Binding-site contacts:
Ligand atom OE2 contacts residue THR171 of chain 1.B at 3.1 Å (h-bond).
Ligand atom CA contacts residue SER170 of chain 1.B at 3.4 Å.
Ligand atom CD contacts residue THR171 of chain 1.B at 3.3 Å.
Ligand atom CG contacts residue LEU166 of chain 1.B at 3.8 Å (hydrophobic).
Ligand atom N contacts residue THR119 of chain 1.B at 2.9 Å (h-bond).
Ligand atom CA contacts residue TYR89 of chain 1.B at 4.0 Å (hydrophobic).
Ligand atom OE1 contacts residue GLU221 of chain 1.B at 3.8 Å.
Ligand atom O contacts residue ARG124 of chain 1.B at 2.8 Å (salt-bridge).
Ligand atom OXT contacts residue SER170 of chain 1.B at 4.0 Å.
Ligand atom OXT contacts residue PRO117 of chain 1.B at 3.7 Å.
Ligand atom CB contacts residue TYR89 of chain 1.B at 3.5 Å (hydrophobic).
Ligand atom CA contacts residue THR119 of chain 1.B at 3.5 Å.
Ligand atom OE1 contacts residue THR171 of chain 1.B at 2.7 Å (h-bond).
Ligand atom CG contacts residue MET224 of chain 1.B at 4.2 Å (hydrophobic).
Ligand atom OXT contacts residue TYR89 of chain 1.B at 3.6 Å.
Ligand atom O contacts residue GLY169 of chain 1.B at 3.2 Å.
Ligand atom OXT contacts residue ARG124 of chain 1.B at 2.8 Å (salt-bridge).
Ligand atom N contacts residue PRO117 of chain 1.B at 2.9 Å (h-bond).
Ligand atom CD contacts residue LEU166 of chain 1.B at 4.0 Å (hydrophobic).
Ligand atom C contacts residue THR119 of chain 1.B at 3.7 Å.
Ligand atom C contacts residue TYR89 of chain 1.B at 3.7 Å (hydrophobic).
Ligand atom OE2 contacts residue SER170 of chain 1.B at 3.3 Å (h-bond).
Ligand atom CA contacts residue GLU221 of chain 1.B at 3.4 Å.
Ligand atom CD contacts residue GLU221 of chain 1.B at 3.9 Å.
Ligand atom O contacts residue TYR89 of chain 1.B at 3.4 Å.
Ligand atom N contacts residue GLU221 of chain 1.B at 2.8 Å (salt-bridge).
Ligand atom C contacts residue SER170 of chain 1.B at 3.4 Å.
Ligand atom OXT contacts residue THR119 of chain 1.B at 2.8 Å (h-bond).
Ligand atom CA contacts residue PRO117 of chain 1.B at 4.0 Å (hydrophobic).
Ligand atom CB contacts residue LEU166 of chain 1.B at 4.0 Å (hydrophobic).
Ligand atom CB contacts residue GLU221 of chain 1.B at 4.0 Å.
Ligand atom O contacts residue SER170 of chain 1.B at 2.8 Å (h-bond).
Ligand atom OE2 contacts residue LEU166 of chain 1.B at 4.2 Å.
Ligand atom CG contacts residue GLU221 of chain 1.B at 3.5 Å.
Ligand atom N contacts residue TYR89 of chain 1.B at 4.1 Å.
Ligand atom C contacts residue ARG124 of chain 1.B at 3.4 Å.
Ligand atom N contacts residue SER170 of chain 1.B at 4.0 Å.
Ligand atom OE2 contacts residue GLY169 of chain 1.B at 3.7 Å.
Ligand atom OXT contacts residue LEU118 of chain 1.B at 3.5 Å.
Ligand atom N contacts residue TYR248 of chain 1.B at 3.7 Å.

The protein below binds the small molecule below.
Small molecule (SMILES): N[C@@H](CCC(=O)O)C(=O)O

Sequence of chain 1.B:
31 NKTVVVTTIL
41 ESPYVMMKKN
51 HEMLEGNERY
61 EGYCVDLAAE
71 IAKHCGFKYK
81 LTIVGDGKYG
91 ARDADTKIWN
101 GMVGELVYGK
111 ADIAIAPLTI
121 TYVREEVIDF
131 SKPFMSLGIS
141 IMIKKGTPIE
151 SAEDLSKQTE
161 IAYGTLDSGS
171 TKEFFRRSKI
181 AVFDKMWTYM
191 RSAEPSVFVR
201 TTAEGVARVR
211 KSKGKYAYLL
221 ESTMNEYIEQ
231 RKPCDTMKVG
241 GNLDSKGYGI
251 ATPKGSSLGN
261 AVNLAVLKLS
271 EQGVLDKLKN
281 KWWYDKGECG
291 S